Binding-site contacts:
Ligand atom C2 contacts residue ASN626 of chain 1.B at 2.6 Å.
Ligand atom C7 contacts residue ASN626 of chain 1.B at 3.2 Å.
Ligand atom C8 contacts residue ASN626 of chain 1.B at 4.3 Å.
Ligand atom C3 contacts residue ASN626 of chain 1.B at 3.8 Å.
Ligand atom O5 contacts residue ASN626 of chain 1.B at 2.5 Å (h-bond).
Ligand atom O6 contacts residue LEU629 of chain 1.B at 4.0 Å.
Ligand atom O7 contacts residue ASN626 of chain 1.B at 3.3 Å (h-bond).
Ligand atom N2 contacts residue ASN626 of chain 1.B at 2.9 Å (h-bond).
Ligand atom C1 contacts residue ASN626 of chain 1.B at 1.5 Å.
Ligand atom C5 contacts residue ASN626 of chain 1.B at 3.7 Å.
Ligand atom C4 contacts residue ASN626 of chain 1.B at 4.3 Å.
Ligand atom C6 contacts residue LEU629 of chain 1.B at 4.0 Å (hydrophobic).
Ligand atom O5 contacts residue LEU629 of chain 1.B at 3.9 Å.

Sequence of chain 1.B:
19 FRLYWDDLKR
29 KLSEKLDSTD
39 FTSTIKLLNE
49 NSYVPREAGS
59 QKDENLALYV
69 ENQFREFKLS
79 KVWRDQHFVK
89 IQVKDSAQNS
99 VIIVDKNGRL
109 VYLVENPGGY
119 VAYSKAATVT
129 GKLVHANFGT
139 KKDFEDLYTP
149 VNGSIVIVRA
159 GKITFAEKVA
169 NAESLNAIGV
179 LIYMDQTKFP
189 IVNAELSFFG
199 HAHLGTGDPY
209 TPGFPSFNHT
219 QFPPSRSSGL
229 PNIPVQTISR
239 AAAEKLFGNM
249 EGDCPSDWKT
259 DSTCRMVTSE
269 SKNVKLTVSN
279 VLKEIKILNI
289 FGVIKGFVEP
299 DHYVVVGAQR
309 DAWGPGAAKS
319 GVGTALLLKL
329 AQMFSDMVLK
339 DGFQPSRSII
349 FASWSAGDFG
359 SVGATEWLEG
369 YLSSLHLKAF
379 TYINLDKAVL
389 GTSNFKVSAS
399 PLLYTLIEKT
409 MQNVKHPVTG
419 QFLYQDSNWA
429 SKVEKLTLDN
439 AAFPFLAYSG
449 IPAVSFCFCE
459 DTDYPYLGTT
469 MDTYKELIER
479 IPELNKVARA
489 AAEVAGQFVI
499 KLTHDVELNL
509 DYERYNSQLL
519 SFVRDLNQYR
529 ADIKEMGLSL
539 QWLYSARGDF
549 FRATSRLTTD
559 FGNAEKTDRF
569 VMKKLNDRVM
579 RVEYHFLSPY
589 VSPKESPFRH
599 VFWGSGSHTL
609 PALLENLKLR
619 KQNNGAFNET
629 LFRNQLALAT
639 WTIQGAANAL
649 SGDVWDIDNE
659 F

A small-molecule ligand and the protein it binds are described below.
Small molecule (SMILES): CC(=O)N[C@H]1[C@H](O[C@H]2[C@H](O)[C@@H](NC(C)=O)CO[C@@H]2CO)O[C@H](CO)[C@@H](O)[C@@H]1O